Binding-site contacts:
Ligand atom O3 contacts residue TYR378 of chain 1.A at 3.7 Å.
Ligand atom C5 contacts residue ARG391 of chain 1.A at 4.1 Å.
Ligand atom O2 contacts residue ASP248 of chain 1.A at 2.7 Å (salt-bridge).
Ligand atom C6 contacts residue TRP373 of chain 1.A at 3.5 Å (hydrophobic).
Ligand atom O5 contacts residue ARG256 of chain 1.A at 3.7 Å.
Ligand atom C2 contacts residue TYR378 of chain 1.A at 4.0 Å (hydrophobic).
Ligand atom C6 contacts residue ASP251 of chain 1.A at 3.9 Å.
Ligand atom O6 contacts residue ARG391 of chain 1.A at 2.8 Å (salt-bridge).
Ligand atom C4 contacts residue ARG240 of chain 1.A at 3.7 Å.
Ligand atom O2 contacts residue GLY247 of chain 1.A at 4.0 Å.
Ligand atom C5 contacts residue TRP373 of chain 1.A at 3.6 Å (hydrophobic).
Ligand atom O5 contacts residue ARG240 of chain 1.A at 2.7 Å (salt-bridge).
Ligand atom O2 contacts residue HIS223 of chain 1.A at 3.8 Å.
Ligand atom C1 contacts residue ARG391 of chain 1.A at 3.4 Å.
Ligand atom O4 contacts residue TRP373 of chain 1.A at 3.5 Å.
Ligand atom C2 contacts residue ARG391 of chain 1.A at 4.1 Å.
Ligand atom C5 contacts residue ARG240 of chain 1.A at 3.6 Å.
Ligand atom C2 contacts residue ASP248 of chain 1.A at 3.6 Å.
Ligand atom O4 contacts residue ARG240 of chain 1.A at 3.4 Å (salt-bridge).
Ligand atom C6 contacts residue ARG391 of chain 1.A at 3.7 Å.
Ligand atom O1 contacts residue ARG256 of chain 1.A at 3.4 Å (salt-bridge).
Ligand atom O1 contacts residue ARG391 of chain 1.A at 2.8 Å (salt-bridge).
Ligand atom C1 contacts residue ARG256 of chain 1.A at 4.0 Å.
Ligand atom O5 contacts residue ARG391 of chain 1.A at 3.0 Å (salt-bridge).
Ligand atom C2 contacts residue ARG240 of chain 1.A at 3.6 Å.
Ligand atom C3 contacts residue ASP248 of chain 1.A at 3.7 Å.
Ligand atom O3 contacts residue GLN172 of chain 1.A at 3.7 Å.
Ligand atom O3 contacts residue GLY247 of chain 1.A at 4.0 Å.
Ligand atom C2 contacts residue GLY247 of chain 1.A at 3.6 Å.
Ligand atom C6 contacts residue ARG256 of chain 1.A at 4.0 Å.
Ligand atom O3 contacts residue HIS223 of chain 1.A at 3.9 Å.
Ligand atom O1 contacts residue ASP336 of chain 1.A at 3.3 Å (salt-bridge).
Ligand atom C1 contacts residue ASP336 of chain 1.A at 3.7 Å.
Ligand atom O6 contacts residue TRP373 of chain 1.A at 3.9 Å.
Ligand atom O6 contacts residue ARG240 of chain 1.A at 2.9 Å (salt-bridge).
Ligand atom O3 contacts residue ARG240 of chain 1.A at 3.5 Å (salt-bridge).
Ligand atom C1 contacts residue ARG240 of chain 1.A at 3.4 Å.
Ligand atom O4 contacts residue ASP248 of chain 1.A at 3.9 Å.
Ligand atom O3 contacts residue ASP248 of chain 1.A at 3.9 Å.
Ligand atom C6 contacts residue ARG240 of chain 1.A at 3.9 Å.

The protein below binds the small molecule below.
Small molecule (SMILES): OC[C@H]1O[C@@H](O[C@H]2[C@H](O)[C@@H](O)[C@H](O)O[C@@H]2CO)[C@H](O)[C@@H](O)[C@@H]1O

Sequence of chain 1.A:
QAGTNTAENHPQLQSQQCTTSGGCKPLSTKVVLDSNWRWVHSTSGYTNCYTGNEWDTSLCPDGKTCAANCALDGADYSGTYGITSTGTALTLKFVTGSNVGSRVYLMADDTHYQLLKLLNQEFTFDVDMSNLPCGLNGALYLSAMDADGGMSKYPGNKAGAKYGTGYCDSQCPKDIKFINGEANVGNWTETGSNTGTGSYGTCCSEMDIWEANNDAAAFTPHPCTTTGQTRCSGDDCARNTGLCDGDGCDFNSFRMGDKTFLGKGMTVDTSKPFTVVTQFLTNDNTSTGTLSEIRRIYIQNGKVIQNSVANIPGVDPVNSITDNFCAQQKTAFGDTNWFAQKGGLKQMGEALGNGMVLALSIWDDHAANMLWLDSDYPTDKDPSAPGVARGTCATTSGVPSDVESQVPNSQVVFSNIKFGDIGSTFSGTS